Binding-site contacts:
Ligand atom C06 contacts residue SER187 of chain 1.A at 4.4 Å.
Ligand atom C17 contacts residue ASN193 of chain 1.A at 4.4 Å.
Ligand atom C04 contacts residue GLU276 of chain 1.A at 3.8 Å.
Ligand atom C15 contacts residue PHE280 of chain 1.A at 3.3 Å (hydrophobic).
Ligand atom C14 contacts residue PHE196 of chain 1.A at 3.3 Å (hydrophobic).
Ligand atom C06 contacts residue ALA189 of chain 1.A at 4.0 Å (hydrophobic).
Ligand atom C05 contacts residue SER187 of chain 1.A at 4.2 Å.
Ligand atom C16 contacts residue ASN193 of chain 1.A at 3.2 Å.
Ligand atom C03 contacts residue GLU276 of chain 1.A at 3.4 Å.
Ligand atom C08 contacts residue ALA189 of chain 1.A at 4.4 Å (hydrophobic).
Ligand atom C13 contacts residue LEU192 of chain 1.A at 3.5 Å (hydrophobic).
Ligand atom C14 contacts residue ASN193 of chain 1.A at 4.1 Å.
Ligand atom C14 contacts residue PHE280 of chain 1.A at 4.2 Å (hydrophobic).
Ligand atom F07 contacts residue ALA189 of chain 1.A at 3.3 Å.
Ligand atom C02 contacts residue GLU276 of chain 1.A at 4.4 Å.
Ligand atom C16 contacts residue PHE280 of chain 1.A at 4.0 Å (hydrophobic).
Ligand atom C12 contacts residue LEU192 of chain 1.A at 4.3 Å (hydrophobic).
Ligand atom C13 contacts residue ASN193 of chain 1.A at 4.5 Å.
Ligand atom N11 contacts residue ALA189 of chain 1.A at 4.1 Å.
Ligand atom C14 contacts residue LEU192 of chain 1.A at 3.6 Å (hydrophobic).
Ligand atom C15 contacts residue ASN193 of chain 1.A at 3.9 Å.
Ligand atom C09 contacts residue ALA189 of chain 1.A at 4.2 Å (hydrophobic).
Ligand atom C12 contacts residue ALA189 of chain 1.A at 4.0 Å (hydrophobic).
Ligand atom F01 contacts residue GLU276 of chain 1.A at 3.9 Å.
Ligand atom C15 contacts residue PHE196 of chain 1.A at 3.8 Å (hydrophobic).
Ligand atom F07 contacts residue SER187 of chain 1.A at 3.8 Å.
Ligand atom C14 contacts residue ALA189 of chain 1.A at 4.3 Å (hydrophobic).
Ligand atom C13 contacts residue ALA189 of chain 1.A at 3.5 Å (hydrophobic).

Sequence of chain 1.A:
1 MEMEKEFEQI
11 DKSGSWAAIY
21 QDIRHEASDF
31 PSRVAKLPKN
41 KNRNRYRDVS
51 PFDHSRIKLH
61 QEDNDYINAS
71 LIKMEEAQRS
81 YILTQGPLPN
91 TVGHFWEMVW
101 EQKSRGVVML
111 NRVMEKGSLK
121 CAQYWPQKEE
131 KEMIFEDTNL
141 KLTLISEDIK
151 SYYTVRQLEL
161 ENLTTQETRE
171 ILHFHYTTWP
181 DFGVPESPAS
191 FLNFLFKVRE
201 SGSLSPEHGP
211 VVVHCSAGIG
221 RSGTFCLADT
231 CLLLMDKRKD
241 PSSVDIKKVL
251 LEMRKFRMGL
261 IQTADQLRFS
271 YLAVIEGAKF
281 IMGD

The small molecule below binds the protein below.
Small molecule (SMILES): O=C(c1c(F)cccc1F)N1CCCCCC1